The small molecule below binds the protein below.
Small molecule (SMILES): CC(=O)N[C@@H]1[C@@H](O)[C@H](O)[C@@H](CO)O[C@H]1O

Binding-site contacts:
Ligand atom N2 contacts residue ASN1683 of chain 1.A at 2.7 Å (h-bond).
Ligand atom C4 contacts residue ASN1683 of chain 1.A at 4.3 Å.
Ligand atom C4 contacts residue GLU1420 of chain 1.A at 4.3 Å.
Ligand atom C1 contacts residue GLU1420 of chain 1.A at 4.0 Å.
Ligand atom C1 contacts residue ASN1683 of chain 1.A at 1.4 Å.
Ligand atom C3 contacts residue ASN1683 of chain 1.A at 3.7 Å.
Ligand atom C6 contacts residue GLU1420 of chain 1.A at 3.1 Å.
Ligand atom C7 contacts residue ASN1683 of chain 1.A at 3.0 Å.
Ligand atom C8 contacts residue ASN1683 of chain 1.A at 4.1 Å.
Ligand atom O5 contacts residue ASN1683 of chain 1.A at 2.5 Å (h-bond).
Ligand atom O6 contacts residue GLU1420 of chain 1.A at 4.3 Å.
Ligand atom C5 contacts residue ASN1683 of chain 1.A at 3.7 Å.
Ligand atom C2 contacts residue ASN1683 of chain 1.A at 2.4 Å.
Ligand atom O5 contacts residue GLU1420 of chain 1.A at 2.8 Å (salt-bridge).
Ligand atom C5 contacts residue GLU1420 of chain 1.A at 3.5 Å.
Ligand atom O7 contacts residue ASN1683 of chain 1.A at 3.0 Å (h-bond).

Sequence of chain 1.A:
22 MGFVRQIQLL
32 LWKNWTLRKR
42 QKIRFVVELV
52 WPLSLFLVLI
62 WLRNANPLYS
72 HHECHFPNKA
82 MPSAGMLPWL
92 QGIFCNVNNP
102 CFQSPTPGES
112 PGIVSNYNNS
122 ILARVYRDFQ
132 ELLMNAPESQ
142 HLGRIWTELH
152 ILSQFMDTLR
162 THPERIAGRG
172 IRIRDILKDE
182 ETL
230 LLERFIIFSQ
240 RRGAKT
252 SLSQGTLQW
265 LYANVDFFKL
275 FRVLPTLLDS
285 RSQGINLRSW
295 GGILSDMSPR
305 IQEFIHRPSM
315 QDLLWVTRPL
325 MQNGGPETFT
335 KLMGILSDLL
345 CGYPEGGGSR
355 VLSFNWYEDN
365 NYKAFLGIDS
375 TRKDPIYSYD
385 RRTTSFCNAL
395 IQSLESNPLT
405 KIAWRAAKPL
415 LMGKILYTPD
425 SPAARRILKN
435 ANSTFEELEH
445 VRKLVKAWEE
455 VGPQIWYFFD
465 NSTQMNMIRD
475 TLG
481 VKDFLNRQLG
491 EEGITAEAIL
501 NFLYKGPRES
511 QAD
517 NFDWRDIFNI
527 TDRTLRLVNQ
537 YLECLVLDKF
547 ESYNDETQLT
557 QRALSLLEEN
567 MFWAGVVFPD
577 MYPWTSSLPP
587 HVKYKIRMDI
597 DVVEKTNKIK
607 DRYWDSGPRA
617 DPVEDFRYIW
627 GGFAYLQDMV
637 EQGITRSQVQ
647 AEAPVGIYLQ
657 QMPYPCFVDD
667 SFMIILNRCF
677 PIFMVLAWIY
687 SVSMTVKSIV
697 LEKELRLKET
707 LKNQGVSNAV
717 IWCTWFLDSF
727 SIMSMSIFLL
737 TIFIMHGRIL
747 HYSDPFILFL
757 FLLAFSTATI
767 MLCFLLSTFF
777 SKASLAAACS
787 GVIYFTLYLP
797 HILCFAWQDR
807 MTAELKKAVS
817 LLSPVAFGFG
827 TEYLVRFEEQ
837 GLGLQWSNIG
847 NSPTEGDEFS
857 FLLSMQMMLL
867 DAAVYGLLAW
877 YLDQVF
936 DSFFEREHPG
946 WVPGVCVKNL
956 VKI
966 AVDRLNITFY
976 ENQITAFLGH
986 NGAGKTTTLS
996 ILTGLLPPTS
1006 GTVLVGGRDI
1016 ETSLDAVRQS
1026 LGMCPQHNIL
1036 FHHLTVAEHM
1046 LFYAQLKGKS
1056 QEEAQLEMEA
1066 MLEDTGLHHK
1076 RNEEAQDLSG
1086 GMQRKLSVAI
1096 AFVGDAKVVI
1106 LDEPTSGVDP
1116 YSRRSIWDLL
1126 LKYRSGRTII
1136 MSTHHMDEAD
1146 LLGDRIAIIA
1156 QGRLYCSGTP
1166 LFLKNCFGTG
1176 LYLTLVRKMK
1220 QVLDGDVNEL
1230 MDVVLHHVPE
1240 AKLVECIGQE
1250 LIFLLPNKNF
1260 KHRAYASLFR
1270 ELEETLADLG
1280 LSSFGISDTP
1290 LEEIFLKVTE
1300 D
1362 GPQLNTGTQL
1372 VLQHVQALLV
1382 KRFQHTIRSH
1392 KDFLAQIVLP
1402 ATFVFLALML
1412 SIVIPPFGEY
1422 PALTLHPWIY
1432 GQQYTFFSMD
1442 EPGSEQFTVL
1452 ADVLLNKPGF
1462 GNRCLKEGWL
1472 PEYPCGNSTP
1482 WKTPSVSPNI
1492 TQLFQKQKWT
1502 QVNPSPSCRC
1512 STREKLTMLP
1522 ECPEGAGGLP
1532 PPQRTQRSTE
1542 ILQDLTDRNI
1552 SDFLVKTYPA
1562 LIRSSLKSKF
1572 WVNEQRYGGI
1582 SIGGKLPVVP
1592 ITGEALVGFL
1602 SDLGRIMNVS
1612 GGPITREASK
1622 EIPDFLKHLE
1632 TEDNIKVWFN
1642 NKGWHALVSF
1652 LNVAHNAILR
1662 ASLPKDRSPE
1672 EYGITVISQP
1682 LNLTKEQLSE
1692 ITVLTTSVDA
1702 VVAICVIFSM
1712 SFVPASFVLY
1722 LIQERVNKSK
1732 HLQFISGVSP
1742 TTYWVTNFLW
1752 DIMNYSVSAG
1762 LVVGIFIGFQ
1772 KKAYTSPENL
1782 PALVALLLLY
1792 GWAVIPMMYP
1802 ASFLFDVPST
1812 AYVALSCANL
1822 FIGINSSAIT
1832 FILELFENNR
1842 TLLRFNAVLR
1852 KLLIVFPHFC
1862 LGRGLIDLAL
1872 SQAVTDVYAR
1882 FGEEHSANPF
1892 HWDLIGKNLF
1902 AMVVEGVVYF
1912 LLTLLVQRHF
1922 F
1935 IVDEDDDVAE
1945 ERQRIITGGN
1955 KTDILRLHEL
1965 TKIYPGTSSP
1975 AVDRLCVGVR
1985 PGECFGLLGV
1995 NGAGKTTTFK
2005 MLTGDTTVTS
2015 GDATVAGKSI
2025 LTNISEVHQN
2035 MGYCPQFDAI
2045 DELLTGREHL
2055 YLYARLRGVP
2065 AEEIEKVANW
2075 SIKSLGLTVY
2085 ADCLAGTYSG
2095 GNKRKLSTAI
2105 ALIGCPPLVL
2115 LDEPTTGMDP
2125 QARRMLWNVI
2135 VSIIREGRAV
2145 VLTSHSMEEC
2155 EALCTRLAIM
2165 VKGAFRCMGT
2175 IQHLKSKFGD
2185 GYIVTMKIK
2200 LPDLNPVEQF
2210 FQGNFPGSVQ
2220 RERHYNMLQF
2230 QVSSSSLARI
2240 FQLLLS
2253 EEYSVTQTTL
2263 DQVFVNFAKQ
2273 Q